Binding-site contacts:
Ligand atom O7 contacts residue SER17 of chain 1.A at 3.8 Å.
Ligand atom C1 contacts residue SER94 of chain 1.A at 4.3 Å.
Ligand atom C6 contacts residue ASN18 of chain 1.A at 3.9 Å.
Ligand atom O5 contacts residue ASN18 of chain 1.A at 2.4 Å (h-bond).
Ligand atom C2 contacts residue ASN18 of chain 1.A at 2.5 Å.
Ligand atom C4 contacts residue ASN18 of chain 1.A at 3.9 Å.
Ligand atom C3 contacts residue ASN18 of chain 1.A at 3.8 Å.
Ligand atom C5 contacts residue SER94 of chain 1.A at 4.4 Å.
Ligand atom C6 contacts residue SER94 of chain 1.A at 3.9 Å.
Ligand atom O7 contacts residue ASN65 of chain 1.A at 4.0 Å.
Ligand atom C7 contacts residue ASN18 of chain 1.A at 3.4 Å.
Ligand atom O7 contacts residue ASN18 of chain 1.A at 2.9 Å (h-bond).
Ligand atom C8 contacts residue GLU96 of chain 1.A at 4.3 Å.
Ligand atom C5 contacts residue ASN18 of chain 1.A at 3.4 Å.
Ligand atom N2 contacts residue ASN18 of chain 1.A at 3.3 Å (h-bond).
Ligand atom C8 contacts residue SER16 of chain 1.A at 4.4 Å.
Ligand atom C1 contacts residue ASN18 of chain 1.A at 1.4 Å.
Ligand atom O5 contacts residue SER94 of chain 1.A at 3.7 Å.

This small molecule binds to this protein.
Small molecule (SMILES): CC(=O)N[C@@H]1[C@@H](O)[C@H](O)[C@@H](CO)O[C@H]1O

Sequence of chain 1.A:
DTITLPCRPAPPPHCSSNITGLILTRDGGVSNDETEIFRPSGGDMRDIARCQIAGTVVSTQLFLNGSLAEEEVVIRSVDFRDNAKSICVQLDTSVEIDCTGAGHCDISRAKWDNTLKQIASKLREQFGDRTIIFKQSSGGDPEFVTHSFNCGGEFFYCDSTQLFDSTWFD